A small-molecule ligand and the protein it binds are described below.
Small molecule (SMILES): CC(=O)N[C@H]1[C@H](O[C@H]2[C@H](O)[C@@H](NC(C)=O)CO[C@@H]2CO)O[C@H](CO)[C@@H](O[C@@H]2O[C@H](CO[C@H]3O[C@H](CO)[C@@H](O)[C@H](O)[C@@H]3O)[C@@H](O)[C@H](O[C@H]3O[C@H](CO)[C@@H](O)[C@H](O)[C@@H]3O)[C@@H]2O)[C@@H]1O

Binding-site contacts:
Ligand atom C7 contacts residue ASN92 of chain 1.E at 4.0 Å.
Ligand atom C5 contacts residue SER94 of chain 1.E at 4.2 Å.
Ligand atom C8 contacts residue ASN92 of chain 1.E at 4.3 Å.
Ligand atom C6 contacts residue ARG98 of chain 1.E at 3.7 Å.
Ligand atom C4 contacts residue ASN92 of chain 1.E at 4.2 Å.
Ligand atom O6 contacts residue SER94 of chain 1.E at 4.2 Å.
Ligand atom O5 contacts residue GLU95 of chain 1.E at 3.8 Å.
Ligand atom C1 contacts residue SER94 of chain 1.E at 4.3 Å.
Ligand atom C1 contacts residue GLU95 of chain 1.E at 4.2 Å.
Ligand atom N2 contacts residue ASN92 of chain 1.E at 2.9 Å (h-bond).
Ligand atom C8 contacts residue ARG98 of chain 1.E at 3.6 Å.
Ligand atom O5 contacts residue ASN92 of chain 1.E at 2.4 Å (h-bond).
Ligand atom C3 contacts residue ASN92 of chain 1.E at 3.8 Å.
Ligand atom C1 contacts residue ASN92 of chain 1.E at 1.4 Å.
Ligand atom O5 contacts residue SER94 of chain 1.E at 4.5 Å.
Ligand atom C5 contacts residue ASN92 of chain 1.E at 3.7 Å.
Ligand atom C2 contacts residue ASN92 of chain 1.E at 2.5 Å.
Ligand atom O6 contacts residue ARG98 of chain 1.E at 2.4 Å (salt-bridge).

Sequence of chain 1.E:
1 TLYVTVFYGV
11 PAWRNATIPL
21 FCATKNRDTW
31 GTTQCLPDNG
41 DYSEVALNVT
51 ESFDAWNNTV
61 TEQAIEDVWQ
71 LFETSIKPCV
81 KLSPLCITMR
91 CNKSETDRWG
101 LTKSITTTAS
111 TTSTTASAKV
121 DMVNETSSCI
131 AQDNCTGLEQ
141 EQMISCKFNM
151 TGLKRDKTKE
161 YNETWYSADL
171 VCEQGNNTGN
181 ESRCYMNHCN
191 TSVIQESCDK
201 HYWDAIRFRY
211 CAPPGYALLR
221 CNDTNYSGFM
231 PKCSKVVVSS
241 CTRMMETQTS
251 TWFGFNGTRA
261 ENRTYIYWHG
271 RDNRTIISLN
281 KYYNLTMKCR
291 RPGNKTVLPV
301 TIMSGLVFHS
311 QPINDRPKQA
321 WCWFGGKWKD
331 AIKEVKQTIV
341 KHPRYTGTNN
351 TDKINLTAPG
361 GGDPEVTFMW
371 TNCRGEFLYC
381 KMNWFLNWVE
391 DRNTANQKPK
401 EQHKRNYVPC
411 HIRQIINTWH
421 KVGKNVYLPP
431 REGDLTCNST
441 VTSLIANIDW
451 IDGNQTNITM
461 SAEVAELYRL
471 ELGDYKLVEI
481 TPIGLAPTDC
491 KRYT